Binding-site contacts:
Ligand atom C contacts residue THR50 of chain 1.U at 4.0 Å.
Ligand atom CA contacts residue THR28 of chain 1.K at 3.3 Å.
Ligand atom CZ3 contacts residue HIS32 of chain 1.U at 3.9 Å.
Ligand atom OXT contacts residue GLY25 of chain 1.K at 4.0 Å.
Ligand atom CD2 contacts residue THR50 of chain 1.U at 4.0 Å.
Ligand atom CZ2 contacts residue THR50 of chain 1.U at 3.9 Å.
Ligand atom CD1 contacts residue SER51 of chain 1.K at 3.6 Å.
Ligand atom OXT contacts residue HIS49 of chain 1.U at 3.9 Å.
Ligand atom CB contacts residue THR23 of chain 1.K at 3.8 Å.
Ligand atom CD1 contacts residue THR47 of chain 1.U at 3.8 Å.
Ligand atom CZ3 contacts residue GLY21 of chain 1.U at 3.7 Å.
Ligand atom CZ2 contacts residue ILE53 of chain 1.U at 3.9 Å (hydrophobic).
Ligand atom C contacts residue GLY25 of chain 1.K at 3.5 Å.
Ligand atom C contacts residue SER51 of chain 1.K at 3.6 Å.
Ligand atom NE1 contacts residue GLN45 of chain 1.U at 2.9 Å (h-bond).
Ligand atom OXT contacts residue THR47 of chain 1.U at 2.5 Å (h-bond).
Ligand atom NE1 contacts residue ALA44 of chain 1.U at 4.0 Å.
Ligand atom N contacts residue ASP27 of chain 1.K at 3.3 Å (salt-bridge).
Ligand atom CB contacts residue THR28 of chain 1.K at 3.7 Å.
Ligand atom CE3 contacts residue HIS32 of chain 1.U at 3.9 Å.
Ligand atom CH2 contacts residue GLY21 of chain 1.U at 3.5 Å.
Ligand atom O contacts residue ARG24 of chain 1.K at 3.5 Å.
Ligand atom CD1 contacts residue GLN45 of chain 1.U at 3.6 Å.
Ligand atom C contacts residue THR47 of chain 1.U at 3.4 Å.
Ligand atom CE2 contacts residue GLN45 of chain 1.U at 4.0 Å.
Ligand atom O contacts residue GLY25 of chain 1.K at 3.0 Å (h-bond).
Ligand atom CA contacts residue SER51 of chain 1.K at 4.0 Å.
Ligand atom O contacts residue THR23 of chain 1.K at 4.0 Å.
Ligand atom N contacts residue GLY25 of chain 1.K at 2.9 Å (h-bond).
Ligand atom O contacts residue THR47 of chain 1.U at 3.5 Å (h-bond).
Ligand atom N contacts residue ARG24 of chain 1.K at 4.1 Å.
Ligand atom OXT contacts residue THR50 of chain 1.U at 2.9 Å (h-bond).
Ligand atom O contacts residue SER51 of chain 1.K at 2.9 Å (h-bond).
Ligand atom CZ2 contacts residue ALA44 of chain 1.U at 4.0 Å (hydrophobic).
Ligand atom CB contacts residue SER51 of chain 1.K at 3.5 Å.
Ligand atom N contacts residue THR28 of chain 1.K at 2.8 Å (h-bond).
Ligand atom CG contacts residue SER51 of chain 1.K at 4.0 Å.
Ligand atom CA contacts residue THR23 of chain 1.K at 3.7 Å.
Ligand atom N contacts residue THR23 of chain 1.K at 2.8 Å (h-bond).
Ligand atom CA contacts residue GLY25 of chain 1.K at 3.6 Å.

Sequence of chain 1.U:
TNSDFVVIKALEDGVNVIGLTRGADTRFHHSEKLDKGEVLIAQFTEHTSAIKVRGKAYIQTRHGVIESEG

A protein and the small-molecule ligand that binds it are described below.
Small molecule (SMILES): N[C@@H](Cc1c[nH]c2ccccc12)C(=O)O

Sequence of chain 1.K:
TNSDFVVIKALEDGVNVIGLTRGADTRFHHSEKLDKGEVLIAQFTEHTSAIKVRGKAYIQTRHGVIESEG